A protein and the small-molecule ligand that binds it are described below.
Small molecule (SMILES): CC(=O)N[C@@H]1[C@@H](O)[C@H](O)[C@@H](CO)O[C@H]1O

Sequence of chain 1.A:
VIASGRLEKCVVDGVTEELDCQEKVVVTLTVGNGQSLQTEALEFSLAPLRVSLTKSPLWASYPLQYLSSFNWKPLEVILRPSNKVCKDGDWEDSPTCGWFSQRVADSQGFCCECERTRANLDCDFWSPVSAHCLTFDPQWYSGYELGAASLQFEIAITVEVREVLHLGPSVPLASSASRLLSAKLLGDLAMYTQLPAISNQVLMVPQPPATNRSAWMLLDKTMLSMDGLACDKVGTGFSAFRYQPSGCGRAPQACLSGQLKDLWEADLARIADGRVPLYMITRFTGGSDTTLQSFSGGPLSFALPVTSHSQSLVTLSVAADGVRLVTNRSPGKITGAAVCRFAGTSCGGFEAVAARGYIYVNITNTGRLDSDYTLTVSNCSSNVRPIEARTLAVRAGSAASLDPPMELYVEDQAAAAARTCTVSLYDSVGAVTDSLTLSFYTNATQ

Binding-site contacts:
Ligand atom C7 contacts residue ALA452 of chain 1.A at 4.2 Å (hydrophobic).
Ligand atom O5 contacts residue ASN477 of chain 1.A at 2.3 Å (h-bond).
Ligand atom C8 contacts residue ALA453 of chain 1.A at 3.7 Å (hydrophobic).
Ligand atom C7 contacts residue GLY451 of chain 1.A at 4.1 Å.
Ligand atom C8 contacts residue TYR475 of chain 1.A at 3.4 Å (hydrophobic).
Ligand atom C4 contacts residue ASN477 of chain 1.A at 4.2 Å.
Ligand atom C1 contacts residue ASN477 of chain 1.A at 1.4 Å.
Ligand atom O7 contacts residue ALA452 of chain 1.A at 3.9 Å.
Ligand atom C3 contacts residue ASN477 of chain 1.A at 3.8 Å.
Ligand atom O7 contacts residue THR450 of chain 1.A at 3.7 Å.
Ligand atom C7 contacts residue ASN477 of chain 1.A at 3.1 Å.
Ligand atom O7 contacts residue ASN477 of chain 1.A at 2.8 Å (h-bond).
Ligand atom C8 contacts residue ASN477 of chain 1.A at 4.3 Å.
Ligand atom C2 contacts residue ASN477 of chain 1.A at 2.4 Å.
Ligand atom C8 contacts residue ALA452 of chain 1.A at 3.6 Å (hydrophobic).
Ligand atom O7 contacts residue GLY451 of chain 1.A at 3.2 Å.
Ligand atom N2 contacts residue ASN477 of chain 1.A at 2.9 Å (h-bond).
Ligand atom C5 contacts residue ASN477 of chain 1.A at 3.6 Å.
Ligand atom C8 contacts residue GLY451 of chain 1.A at 3.8 Å.